The small molecule below binds the protein below.
Small molecule (SMILES): CC(=O)N[C@H]1[C@H](O[C@H]2[C@H](O)[C@@H](NC(C)=O)CO[C@@H]2CO)O[C@H](CO)[C@@H](O)[C@@H]1O

Sequence of chain 42.L:
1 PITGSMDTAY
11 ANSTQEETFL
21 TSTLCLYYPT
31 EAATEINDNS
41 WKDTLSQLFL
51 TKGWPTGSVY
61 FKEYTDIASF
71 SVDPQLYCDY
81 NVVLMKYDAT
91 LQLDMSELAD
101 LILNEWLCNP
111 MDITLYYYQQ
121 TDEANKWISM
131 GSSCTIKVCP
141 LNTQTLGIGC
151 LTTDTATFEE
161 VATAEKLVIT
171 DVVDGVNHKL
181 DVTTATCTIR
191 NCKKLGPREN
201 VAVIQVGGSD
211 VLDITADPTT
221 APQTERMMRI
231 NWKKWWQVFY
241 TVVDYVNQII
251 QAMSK

Binding-site contacts:
Ligand atom O5 contacts residue ASN12 of chain 42.L at 2.6 Å (h-bond).
Ligand atom N2 contacts residue ASN12 of chain 42.L at 3.8 Å.
Ligand atom O7 contacts residue ASN12 of chain 42.L at 3.7 Å.
Ligand atom C7 contacts residue ASN12 of chain 42.L at 3.9 Å.
Ligand atom C2 contacts residue ASN12 of chain 42.L at 3.2 Å.
Ligand atom C5 contacts residue ASN12 of chain 42.L at 4.1 Å.
Ligand atom C1 contacts residue ASN12 of chain 42.L at 2.1 Å.